Sequence of chain 48.D:
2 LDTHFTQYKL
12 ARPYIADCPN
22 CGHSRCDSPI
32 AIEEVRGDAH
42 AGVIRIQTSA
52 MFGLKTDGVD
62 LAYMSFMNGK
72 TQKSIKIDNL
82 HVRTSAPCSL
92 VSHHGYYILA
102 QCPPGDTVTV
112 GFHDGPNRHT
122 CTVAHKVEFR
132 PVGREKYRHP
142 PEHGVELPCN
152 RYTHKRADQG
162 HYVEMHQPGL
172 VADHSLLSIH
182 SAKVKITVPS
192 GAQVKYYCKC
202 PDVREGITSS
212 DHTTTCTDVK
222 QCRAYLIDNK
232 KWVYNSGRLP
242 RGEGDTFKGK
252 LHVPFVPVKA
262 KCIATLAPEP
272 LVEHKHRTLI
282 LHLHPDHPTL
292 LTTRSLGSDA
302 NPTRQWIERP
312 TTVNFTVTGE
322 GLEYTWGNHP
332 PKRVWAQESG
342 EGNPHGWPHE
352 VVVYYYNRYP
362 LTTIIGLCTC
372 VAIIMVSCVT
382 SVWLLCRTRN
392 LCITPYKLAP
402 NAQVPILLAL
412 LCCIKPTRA

Sequence of chain 48.H:
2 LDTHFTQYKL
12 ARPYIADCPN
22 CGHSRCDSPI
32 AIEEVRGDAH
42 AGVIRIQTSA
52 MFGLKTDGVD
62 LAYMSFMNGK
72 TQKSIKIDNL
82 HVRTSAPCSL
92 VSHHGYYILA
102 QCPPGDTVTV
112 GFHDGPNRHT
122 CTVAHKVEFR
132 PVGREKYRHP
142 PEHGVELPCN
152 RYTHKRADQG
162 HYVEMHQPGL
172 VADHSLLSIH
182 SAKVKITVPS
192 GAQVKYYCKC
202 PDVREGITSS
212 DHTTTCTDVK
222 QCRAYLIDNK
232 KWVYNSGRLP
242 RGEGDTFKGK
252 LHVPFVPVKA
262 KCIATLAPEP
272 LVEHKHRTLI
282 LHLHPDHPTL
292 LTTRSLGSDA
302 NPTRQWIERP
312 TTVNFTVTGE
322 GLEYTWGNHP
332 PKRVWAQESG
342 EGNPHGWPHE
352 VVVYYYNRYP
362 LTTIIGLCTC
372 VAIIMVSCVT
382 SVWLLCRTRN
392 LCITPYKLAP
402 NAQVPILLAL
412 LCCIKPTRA

Binding-site contacts:
Ligand atom C1 contacts residue HIS114 of chain 48.H at 3.5 Å.
Ligand atom C6 contacts residue ASN80 of chain 48.D at 3.8 Å.
Ligand atom O4 contacts residue ASN80 of chain 48.D at 3.1 Å (h-bond).
Ligand atom OAB contacts residue HIS114 of chain 48.H at 3.3 Å.
Ligand atom OBH contacts residue HIS114 of chain 48.F at 3.1 Å (h-bond).
Ligand atom SBB contacts residue HIS114 of chain 48.D at 4.2 Å.
Ligand atom OBE contacts residue HIS82 of chain 48.F at 2.9 Å (h-bond).
Ligand atom O1 contacts residue HIS82 of chain 48.H at 3.6 Å.
Ligand atom OAF contacts residue HIS114 of chain 48.H at 4.1 Å.
Ligand atom O5 contacts residue HIS82 of chain 48.H at 3.2 Å (h-bond).
Ligand atom OBF contacts residue HIS82 of chain 48.F at 3.9 Å.
Ligand atom OAH contacts residue ASN80 of chain 48.D at 3.2 Å (h-bond).
Ligand atom C1 contacts residue HIS82 of chain 48.H at 3.7 Å.
Ligand atom C3 contacts residue HIS82 of chain 48.D at 4.3 Å.
Ligand atom O3 contacts residue HIS82 of chain 48.D at 3.9 Å.
Ligand atom SBG contacts residue HIS82 of chain 48.F at 4.0 Å.
Ligand atom O6B contacts residue ASN80 of chain 48.D at 3.0 Å (h-bond).
Ligand atom OBA contacts residue HIS114 of chain 48.D at 3.0 Å (h-bond).
Ligand atom OBC contacts residue HIS114 of chain 48.D at 4.1 Å.
Ligand atom O1 contacts residue HIS114 of chain 48.H at 2.8 Å (h-bond).
Ligand atom OAB contacts residue ARG119 of chain 48.H at 3.5 Å.
Ligand atom OBC contacts residue HIS82 of chain 48.F at 3.2 Å (h-bond).
Ligand atom SAG contacts residue HIS82 of chain 48.D at 3.7 Å.
Ligand atom SBB contacts residue HIS82 of chain 48.F at 3.5 Å (h-bond).
Ligand atom OAF contacts residue HIS82 of chain 48.D at 3.2 Å (h-bond).
Ligand atom C5 contacts residue HIS82 of chain 48.H at 4.0 Å.
Ligand atom O3 contacts residue HIS114 of chain 48.D at 3.3 Å (h-bond).
Ligand atom O2 contacts residue HIS82 of chain 48.F at 4.0 Å.
Ligand atom SAG contacts residue HIS114 of chain 48.H at 4.1 Å.
Ligand atom OBI contacts residue HIS114 of chain 48.F at 3.0 Å (h-bond).
Ligand atom N2 contacts residue HIS114 of chain 48.H at 4.1 Å.
Ligand atom OBF contacts residue HIS114 of chain 48.F at 3.9 Å.
Ligand atom SAG contacts residue ASN80 of chain 48.D at 4.3 Å.
Ligand atom O4 contacts residue HIS114 of chain 48.D at 3.6 Å.
Ligand atom SBG contacts residue HIS114 of chain 48.F at 3.5 Å (h-bond).
Ligand atom OBI contacts residue HIS82 of chain 48.F at 2.9 Å.
Ligand atom OBA contacts residue HIS82 of chain 48.D at 4.3 Å.
Ligand atom C2 contacts residue HIS82 of chain 48.D at 4.2 Å.
Ligand atom OAH contacts residue HIS82 of chain 48.D at 3.1 Å (h-bond).
Ligand atom C4 contacts residue ASN80 of chain 48.D at 4.0 Å.

Sequence of chain 48.F:
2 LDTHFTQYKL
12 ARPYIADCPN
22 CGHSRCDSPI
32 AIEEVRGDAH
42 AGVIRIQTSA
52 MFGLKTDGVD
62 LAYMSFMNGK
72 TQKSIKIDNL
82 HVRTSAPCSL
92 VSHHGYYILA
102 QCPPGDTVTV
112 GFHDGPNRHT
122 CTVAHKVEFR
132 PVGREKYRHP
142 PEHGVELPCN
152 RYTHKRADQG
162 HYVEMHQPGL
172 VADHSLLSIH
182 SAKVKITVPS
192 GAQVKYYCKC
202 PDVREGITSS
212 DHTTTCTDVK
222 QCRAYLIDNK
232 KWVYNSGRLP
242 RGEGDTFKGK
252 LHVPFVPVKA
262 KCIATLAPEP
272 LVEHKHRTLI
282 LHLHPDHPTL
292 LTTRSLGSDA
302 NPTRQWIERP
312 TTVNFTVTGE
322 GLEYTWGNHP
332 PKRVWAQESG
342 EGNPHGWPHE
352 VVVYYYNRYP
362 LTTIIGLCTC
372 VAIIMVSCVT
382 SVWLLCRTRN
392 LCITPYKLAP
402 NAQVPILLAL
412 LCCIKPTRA

A small-molecule ligand and the protein it binds are described below.
Small molecule (SMILES): O=C(O)[C@@H]1O[C@H](O[C@H]2[C@@H](OS(=O)(=O)O)O[C@@H](O)[C@H](NS(=O)(=O)O)[C@H]2O)[C@@H](OS(=O)(=O)O)[C@H](O)[C@@H]1O